The protein below binds the small molecule below.
Small molecule (SMILES): CC(=O)N[C@H]1[C@H](O[C@H]2[C@H](O)[C@@H](NC(C)=O)CO[C@@H]2CO)O[C@H](CO)[C@@H](O)[C@@H]1O

Sequence of chain 1.I:
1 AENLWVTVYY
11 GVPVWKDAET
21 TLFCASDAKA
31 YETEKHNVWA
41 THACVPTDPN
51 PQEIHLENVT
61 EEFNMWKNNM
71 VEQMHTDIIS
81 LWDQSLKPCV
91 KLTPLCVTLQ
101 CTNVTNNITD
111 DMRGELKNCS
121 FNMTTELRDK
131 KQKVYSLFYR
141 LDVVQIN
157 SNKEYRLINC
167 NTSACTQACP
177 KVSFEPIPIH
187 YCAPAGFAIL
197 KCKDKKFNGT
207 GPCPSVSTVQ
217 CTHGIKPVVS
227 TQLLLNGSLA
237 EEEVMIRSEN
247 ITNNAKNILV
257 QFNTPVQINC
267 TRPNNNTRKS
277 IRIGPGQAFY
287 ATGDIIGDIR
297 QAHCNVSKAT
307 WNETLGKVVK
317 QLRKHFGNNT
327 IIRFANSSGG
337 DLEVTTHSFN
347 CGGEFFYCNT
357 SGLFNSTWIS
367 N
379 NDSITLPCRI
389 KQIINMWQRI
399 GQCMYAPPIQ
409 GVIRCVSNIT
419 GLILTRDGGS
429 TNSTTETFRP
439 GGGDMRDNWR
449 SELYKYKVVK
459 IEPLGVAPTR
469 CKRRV

Binding-site contacts:
Ligand atom C7 contacts residue ASN271 of chain 1.I at 3.5 Å.
Ligand atom C5 contacts residue ASN271 of chain 1.I at 3.7 Å.
Ligand atom O7 contacts residue ASN271 of chain 1.I at 3.6 Å.
Ligand atom C1 contacts residue ILE292 of chain 1.I at 4.4 Å (hydrophobic).
Ligand atom N2 contacts residue ASN271 of chain 1.I at 2.9 Å (h-bond).
Ligand atom C5 contacts residue ILE292 of chain 1.I at 4.1 Å (hydrophobic).
Ligand atom O6 contacts residue ILE292 of chain 1.I at 3.4 Å.
Ligand atom C8 contacts residue VAL410 of chain 1.I at 3.8 Å (hydrophobic).
Ligand atom C6 contacts residue ILE292 of chain 1.I at 3.7 Å (hydrophobic).
Ligand atom O5 contacts residue ILE292 of chain 1.I at 3.4 Å.
Ligand atom C3 contacts residue ASN271 of chain 1.I at 3.8 Å.
Ligand atom C2 contacts residue ASN271 of chain 1.I at 2.4 Å.
Ligand atom O5 contacts residue ASN271 of chain 1.I at 2.4 Å (h-bond).
Ligand atom C1 contacts residue ASN271 of chain 1.I at 1.4 Å.
Ligand atom C4 contacts residue ASN271 of chain 1.I at 4.2 Å.